Sequence of chain 1.B:
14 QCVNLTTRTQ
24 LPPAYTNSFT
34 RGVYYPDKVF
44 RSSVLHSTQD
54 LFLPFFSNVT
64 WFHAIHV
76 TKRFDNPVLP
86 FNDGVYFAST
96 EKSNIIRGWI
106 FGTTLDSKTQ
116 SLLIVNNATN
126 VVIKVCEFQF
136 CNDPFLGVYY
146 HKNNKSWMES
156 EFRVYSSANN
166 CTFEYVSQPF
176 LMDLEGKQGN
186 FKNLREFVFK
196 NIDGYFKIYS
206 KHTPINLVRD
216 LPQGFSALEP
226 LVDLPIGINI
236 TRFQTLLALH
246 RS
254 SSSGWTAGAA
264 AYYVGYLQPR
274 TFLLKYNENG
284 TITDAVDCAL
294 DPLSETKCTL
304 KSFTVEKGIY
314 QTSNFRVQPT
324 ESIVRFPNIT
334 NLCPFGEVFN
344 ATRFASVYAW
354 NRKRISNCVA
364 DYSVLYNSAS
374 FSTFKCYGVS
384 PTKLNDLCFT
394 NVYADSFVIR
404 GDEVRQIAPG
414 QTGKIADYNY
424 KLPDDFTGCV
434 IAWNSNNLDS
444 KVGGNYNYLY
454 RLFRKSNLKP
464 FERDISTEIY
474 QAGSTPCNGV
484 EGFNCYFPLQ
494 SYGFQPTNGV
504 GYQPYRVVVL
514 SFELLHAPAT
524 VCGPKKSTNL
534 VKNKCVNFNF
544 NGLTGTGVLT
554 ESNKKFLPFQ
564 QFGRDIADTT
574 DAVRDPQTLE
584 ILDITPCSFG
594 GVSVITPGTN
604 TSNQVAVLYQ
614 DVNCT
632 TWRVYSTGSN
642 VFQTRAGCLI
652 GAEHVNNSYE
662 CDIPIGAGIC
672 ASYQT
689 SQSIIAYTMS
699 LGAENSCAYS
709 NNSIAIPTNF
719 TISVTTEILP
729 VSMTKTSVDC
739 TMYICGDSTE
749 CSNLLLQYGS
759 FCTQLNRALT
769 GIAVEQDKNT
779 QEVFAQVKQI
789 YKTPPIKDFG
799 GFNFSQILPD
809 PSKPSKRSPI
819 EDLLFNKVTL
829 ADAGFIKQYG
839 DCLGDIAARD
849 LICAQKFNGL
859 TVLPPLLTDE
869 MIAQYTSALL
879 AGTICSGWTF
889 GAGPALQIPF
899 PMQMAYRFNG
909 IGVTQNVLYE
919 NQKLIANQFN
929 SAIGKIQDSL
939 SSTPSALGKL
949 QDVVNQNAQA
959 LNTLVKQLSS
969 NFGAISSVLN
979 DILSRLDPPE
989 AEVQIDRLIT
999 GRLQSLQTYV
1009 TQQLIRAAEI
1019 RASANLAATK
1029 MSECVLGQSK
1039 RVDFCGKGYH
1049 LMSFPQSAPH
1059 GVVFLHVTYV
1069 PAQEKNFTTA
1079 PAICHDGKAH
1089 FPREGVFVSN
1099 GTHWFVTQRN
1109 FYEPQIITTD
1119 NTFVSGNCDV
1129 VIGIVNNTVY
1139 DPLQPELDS

This small molecule binds to this protein.
Small molecule (SMILES): CC(=O)N[C@@H]1[C@@H](O)[C@H](O)[C@@H](CO)O[C@H]1O

Sequence of chain 1.C:
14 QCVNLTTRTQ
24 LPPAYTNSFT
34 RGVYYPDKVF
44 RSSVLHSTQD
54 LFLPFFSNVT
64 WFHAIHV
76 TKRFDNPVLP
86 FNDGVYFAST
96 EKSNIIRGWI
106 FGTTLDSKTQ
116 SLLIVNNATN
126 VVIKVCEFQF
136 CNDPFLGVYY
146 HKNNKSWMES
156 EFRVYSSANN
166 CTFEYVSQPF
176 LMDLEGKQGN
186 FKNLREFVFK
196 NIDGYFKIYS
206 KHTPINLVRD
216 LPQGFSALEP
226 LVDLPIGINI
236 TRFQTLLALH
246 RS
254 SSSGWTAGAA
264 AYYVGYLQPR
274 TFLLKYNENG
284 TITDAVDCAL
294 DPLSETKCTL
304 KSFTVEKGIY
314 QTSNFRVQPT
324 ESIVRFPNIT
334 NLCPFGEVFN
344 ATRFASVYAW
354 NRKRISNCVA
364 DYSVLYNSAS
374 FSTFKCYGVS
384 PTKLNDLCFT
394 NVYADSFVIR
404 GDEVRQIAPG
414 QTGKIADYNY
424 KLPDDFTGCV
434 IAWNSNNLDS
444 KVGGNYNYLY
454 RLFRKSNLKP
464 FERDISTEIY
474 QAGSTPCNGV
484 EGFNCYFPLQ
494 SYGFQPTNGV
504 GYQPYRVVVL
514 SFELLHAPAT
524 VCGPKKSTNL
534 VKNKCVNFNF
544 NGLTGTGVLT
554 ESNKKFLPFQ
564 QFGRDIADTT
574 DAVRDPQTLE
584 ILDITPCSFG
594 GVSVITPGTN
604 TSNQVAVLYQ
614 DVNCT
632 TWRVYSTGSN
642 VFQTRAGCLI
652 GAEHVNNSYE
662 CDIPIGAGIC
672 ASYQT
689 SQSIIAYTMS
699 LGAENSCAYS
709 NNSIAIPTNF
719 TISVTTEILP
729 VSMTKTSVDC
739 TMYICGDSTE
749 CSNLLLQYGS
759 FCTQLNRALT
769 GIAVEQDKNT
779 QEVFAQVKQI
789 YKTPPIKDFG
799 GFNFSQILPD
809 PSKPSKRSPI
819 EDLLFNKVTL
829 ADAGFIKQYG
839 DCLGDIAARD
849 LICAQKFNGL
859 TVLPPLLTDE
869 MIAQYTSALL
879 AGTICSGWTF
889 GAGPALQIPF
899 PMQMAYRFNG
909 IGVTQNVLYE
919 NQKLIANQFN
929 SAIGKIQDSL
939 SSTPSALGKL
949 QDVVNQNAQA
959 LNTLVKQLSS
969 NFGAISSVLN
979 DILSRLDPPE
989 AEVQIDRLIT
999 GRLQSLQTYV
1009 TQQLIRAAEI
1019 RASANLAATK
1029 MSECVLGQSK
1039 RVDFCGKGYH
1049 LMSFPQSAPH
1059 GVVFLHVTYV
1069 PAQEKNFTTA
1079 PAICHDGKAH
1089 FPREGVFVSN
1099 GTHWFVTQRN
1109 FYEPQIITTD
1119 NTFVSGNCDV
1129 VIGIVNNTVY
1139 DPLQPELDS

Binding-site contacts:
Ligand atom O5 contacts residue ASN165 of chain 1.C at 2.5 Å (h-bond).
Ligand atom C7 contacts residue ILE468 of chain 1.B at 4.4 Å (hydrophobic).
Ligand atom C7 contacts residue TYR351 of chain 1.B at 3.4 Å (hydrophobic).
Ligand atom C8 contacts residue ALA352 of chain 1.B at 3.8 Å (hydrophobic).
Ligand atom N2 contacts residue ASN165 of chain 1.C at 2.9 Å (h-bond).
Ligand atom C8 contacts residue ILE468 of chain 1.B at 3.8 Å (hydrophobic).
Ligand atom C4 contacts residue ASN165 of chain 1.C at 4.4 Å.
Ligand atom O7 contacts residue ILE468 of chain 1.B at 3.7 Å.
Ligand atom C3 contacts residue ASN165 of chain 1.C at 3.9 Å.
Ligand atom C8 contacts residue TYR351 of chain 1.B at 3.4 Å (hydrophobic).
Ligand atom O7 contacts residue TYR351 of chain 1.B at 3.0 Å (h-bond).
Ligand atom C2 contacts residue ASN165 of chain 1.C at 2.5 Å.
Ligand atom O7 contacts residue ASN165 of chain 1.C at 3.8 Å.
Ligand atom C1 contacts residue ASN165 of chain 1.C at 1.5 Å.
Ligand atom C5 contacts residue ASN165 of chain 1.C at 3.8 Å.
Ligand atom C7 contacts residue ASN165 of chain 1.C at 3.5 Å.